Sequence of chain 1.F:
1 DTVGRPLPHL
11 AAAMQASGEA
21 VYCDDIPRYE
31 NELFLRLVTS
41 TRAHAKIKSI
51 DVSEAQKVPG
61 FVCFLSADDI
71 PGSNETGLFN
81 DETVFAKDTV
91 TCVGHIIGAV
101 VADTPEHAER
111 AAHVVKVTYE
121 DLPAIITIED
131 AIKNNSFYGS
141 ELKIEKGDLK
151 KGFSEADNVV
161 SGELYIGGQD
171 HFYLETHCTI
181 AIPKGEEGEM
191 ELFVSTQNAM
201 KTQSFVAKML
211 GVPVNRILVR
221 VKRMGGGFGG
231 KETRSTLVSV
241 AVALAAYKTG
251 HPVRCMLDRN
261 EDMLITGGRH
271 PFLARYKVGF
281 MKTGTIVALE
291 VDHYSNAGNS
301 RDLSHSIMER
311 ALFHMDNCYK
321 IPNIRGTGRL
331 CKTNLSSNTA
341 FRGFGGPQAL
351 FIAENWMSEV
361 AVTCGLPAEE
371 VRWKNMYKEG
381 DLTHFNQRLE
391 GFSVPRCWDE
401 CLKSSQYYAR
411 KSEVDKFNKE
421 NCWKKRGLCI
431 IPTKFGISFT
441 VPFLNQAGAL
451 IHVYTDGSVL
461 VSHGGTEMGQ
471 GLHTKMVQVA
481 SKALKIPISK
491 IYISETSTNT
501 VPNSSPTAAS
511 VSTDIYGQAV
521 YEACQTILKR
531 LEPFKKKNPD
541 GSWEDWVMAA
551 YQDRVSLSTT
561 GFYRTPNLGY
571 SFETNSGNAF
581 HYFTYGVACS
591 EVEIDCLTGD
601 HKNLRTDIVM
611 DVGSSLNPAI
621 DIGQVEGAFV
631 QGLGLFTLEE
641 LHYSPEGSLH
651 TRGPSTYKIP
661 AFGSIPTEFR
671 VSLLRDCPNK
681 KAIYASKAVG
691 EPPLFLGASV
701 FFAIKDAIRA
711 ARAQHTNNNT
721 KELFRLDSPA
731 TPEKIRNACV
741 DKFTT

The protein below binds the small molecule below.
Small molecule (SMILES): Nc1nc2[nH]cnc2c(=O)[nH]1

Binding-site contacts:
Ligand atom C4 contacts residue GLU232 of chain 1.F at 3.6 Å.
Ligand atom C5 contacts residue THR440 of chain 1.F at 3.8 Å.
Ligand atom N9 contacts residue PHE439 of chain 1.F at 4.1 Å.
Ligand atom C4 contacts residue PHE439 of chain 1.F at 3.6 Å (hydrophobic).
Ligand atom O6 contacts residue ARG310 of chain 1.F at 3.1 Å (salt-bridge).
Ligand atom N9 contacts residue LEU303 of chain 1.F at 3.7 Å.
Ligand atom N2 contacts residue ALA509 of chain 1.F at 3.7 Å.
Ligand atom C2 contacts residue MOS1 of chain 1.Q at 4.0 Å.
Ligand atom C6 contacts residue THR440 of chain 1.F at 3.9 Å.
Ligand atom C2 contacts residue PHE344 of chain 1.F at 3.3 Å (hydrophobic).
Ligand atom N3 contacts residue GLU232 of chain 1.F at 2.7 Å (salt-bridge).
Ligand atom N9 contacts residue LEU444 of chain 1.F at 3.5 Å.
Ligand atom O6 contacts residue PHE344 of chain 1.F at 3.7 Å.
Ligand atom O6 contacts residue SER438 of chain 1.F at 3.9 Å.
Ligand atom C8 contacts residue LEU444 of chain 1.F at 3.5 Å (hydrophobic).
Ligand atom O6 contacts residue PHE439 of chain 1.F at 3.7 Å.
Ligand atom C8 contacts residue VAL441 of chain 1.F at 3.6 Å (hydrophobic).
Ligand atom N7 contacts residue SER306 of chain 1.F at 3.8 Å.
Ligand atom C2 contacts residue GLU232 of chain 1.F at 3.6 Å.
Ligand atom C8 contacts residue THR440 of chain 1.F at 3.9 Å.
Ligand atom N9 contacts residue PHE344 of chain 1.F at 4.0 Å.
Ligand atom N2 contacts residue MOS1 of chain 1.Q at 2.8 Å (h-bond).
Ligand atom C6 contacts residue PHE439 of chain 1.F at 3.9 Å (hydrophobic).
Ligand atom C2 contacts residue PHE439 of chain 1.F at 4.1 Å (hydrophobic).
Ligand atom N9 contacts residue GLU232 of chain 1.F at 3.9 Å.
Ligand atom C8 contacts residue SER306 of chain 1.F at 3.7 Å.
Ligand atom N1 contacts residue ALA509 of chain 1.F at 3.8 Å.
Ligand atom N1 contacts residue PHE344 of chain 1.F at 3.5 Å.
Ligand atom C5 contacts residue PHE439 of chain 1.F at 3.6 Å (hydrophobic).
Ligand atom C6 contacts residue PHE344 of chain 1.F at 3.3 Å (hydrophobic).
Ligand atom C5 contacts residue PHE344 of chain 1.F at 3.6 Å (hydrophobic).
Ligand atom N2 contacts residue ALA508 of chain 1.F at 3.4 Å.
Ligand atom N3 contacts residue PHE344 of chain 1.F at 3.4 Å.
Ligand atom N7 contacts residue THR440 of chain 1.F at 2.9 Å (h-bond).
Ligand atom N2 contacts residue GLU232 of chain 1.F at 2.8 Å (salt-bridge).
Ligand atom N7 contacts residue VAL441 of chain 1.F at 3.8 Å.
Ligand atom N2 contacts residue PHE344 of chain 1.F at 3.4 Å.
Ligand atom C4 contacts residue PHE344 of chain 1.F at 3.4 Å (hydrophobic).
Ligand atom O6 contacts residue THR440 of chain 1.F at 3.2 Å (h-bond).
Ligand atom N3 contacts residue PHE439 of chain 1.F at 3.8 Å.